Binding-site contacts:
Ligand atom C3 contacts residue ALA704 of chain 1.A at 4.3 Å (hydrophobic).
Ligand atom C3 contacts residue ASN1072 of chain 1.A at 3.8 Å.
Ligand atom C4 contacts residue NAG1 of chain 1.LA at 2.4 Å.
Ligand atom O3 contacts residue NAG1 of chain 1.LA at 3.1 Å (h-bond).
Ligand atom C8 contacts residue GLU1070 of chain 1.A at 2.9 Å.
Ligand atom O5 contacts residue NAG1 of chain 1.LA at 4.5 Å.
Ligand atom C3 contacts residue NAG1 of chain 1.LA at 3.5 Å.
Ligand atom C1 contacts residue ASN1072 of chain 1.A at 1.4 Å.
Ligand atom C5 contacts residue NAG1 of chain 1.LA at 3.4 Å.
Ligand atom C5 contacts residue ASN1072 of chain 1.A at 3.7 Å.
Ligand atom O4 contacts residue ALA704 of chain 1.A at 3.5 Å.
Ligand atom C6 contacts residue NAG1 of chain 1.LA at 3.2 Å.
Ligand atom C1 contacts residue GLN893 of chain 1.B at 4.1 Å.
Ligand atom C4 contacts residue ALA704 of chain 1.A at 3.8 Å (hydrophobic).
Ligand atom C7 contacts residue GLU1070 of chain 1.A at 4.3 Å.
Ligand atom O6 contacts residue ALA704 of chain 1.A at 3.9 Å.
Ligand atom C6 contacts residue ALA704 of chain 1.A at 3.7 Å (hydrophobic).
Ligand atom N2 contacts residue ASN1072 of chain 1.A at 2.8 Å (h-bond).
Ligand atom C2 contacts residue ASN1072 of chain 1.A at 2.5 Å.
Ligand atom C7 contacts residue ASN1072 of chain 1.A at 3.5 Å.
Ligand atom O4 contacts residue NAG1 of chain 1.LA at 1.6 Å.
Ligand atom O5 contacts residue ASN1072 of chain 1.A at 2.4 Å (h-bond).
Ligand atom C5 contacts residue ALA704 of chain 1.A at 3.2 Å (hydrophobic).
Ligand atom O6 contacts residue NAG1 of chain 1.LA at 4.5 Å.
Ligand atom O5 contacts residue ALA704 of chain 1.A at 4.2 Å.
Ligand atom O7 contacts residue ASN1072 of chain 1.A at 3.8 Å.
Ligand atom C4 contacts residue ASN1072 of chain 1.A at 4.2 Å.
Ligand atom C8 contacts residue LYS1071 of chain 1.A at 4.2 Å.

The small molecule below binds the protein below.
Small molecule (SMILES): CC(=O)N[C@@H]1[C@@H](O)[C@H](O)[C@@H](CO)O[C@H]1O

Sequence of chain 1.A:
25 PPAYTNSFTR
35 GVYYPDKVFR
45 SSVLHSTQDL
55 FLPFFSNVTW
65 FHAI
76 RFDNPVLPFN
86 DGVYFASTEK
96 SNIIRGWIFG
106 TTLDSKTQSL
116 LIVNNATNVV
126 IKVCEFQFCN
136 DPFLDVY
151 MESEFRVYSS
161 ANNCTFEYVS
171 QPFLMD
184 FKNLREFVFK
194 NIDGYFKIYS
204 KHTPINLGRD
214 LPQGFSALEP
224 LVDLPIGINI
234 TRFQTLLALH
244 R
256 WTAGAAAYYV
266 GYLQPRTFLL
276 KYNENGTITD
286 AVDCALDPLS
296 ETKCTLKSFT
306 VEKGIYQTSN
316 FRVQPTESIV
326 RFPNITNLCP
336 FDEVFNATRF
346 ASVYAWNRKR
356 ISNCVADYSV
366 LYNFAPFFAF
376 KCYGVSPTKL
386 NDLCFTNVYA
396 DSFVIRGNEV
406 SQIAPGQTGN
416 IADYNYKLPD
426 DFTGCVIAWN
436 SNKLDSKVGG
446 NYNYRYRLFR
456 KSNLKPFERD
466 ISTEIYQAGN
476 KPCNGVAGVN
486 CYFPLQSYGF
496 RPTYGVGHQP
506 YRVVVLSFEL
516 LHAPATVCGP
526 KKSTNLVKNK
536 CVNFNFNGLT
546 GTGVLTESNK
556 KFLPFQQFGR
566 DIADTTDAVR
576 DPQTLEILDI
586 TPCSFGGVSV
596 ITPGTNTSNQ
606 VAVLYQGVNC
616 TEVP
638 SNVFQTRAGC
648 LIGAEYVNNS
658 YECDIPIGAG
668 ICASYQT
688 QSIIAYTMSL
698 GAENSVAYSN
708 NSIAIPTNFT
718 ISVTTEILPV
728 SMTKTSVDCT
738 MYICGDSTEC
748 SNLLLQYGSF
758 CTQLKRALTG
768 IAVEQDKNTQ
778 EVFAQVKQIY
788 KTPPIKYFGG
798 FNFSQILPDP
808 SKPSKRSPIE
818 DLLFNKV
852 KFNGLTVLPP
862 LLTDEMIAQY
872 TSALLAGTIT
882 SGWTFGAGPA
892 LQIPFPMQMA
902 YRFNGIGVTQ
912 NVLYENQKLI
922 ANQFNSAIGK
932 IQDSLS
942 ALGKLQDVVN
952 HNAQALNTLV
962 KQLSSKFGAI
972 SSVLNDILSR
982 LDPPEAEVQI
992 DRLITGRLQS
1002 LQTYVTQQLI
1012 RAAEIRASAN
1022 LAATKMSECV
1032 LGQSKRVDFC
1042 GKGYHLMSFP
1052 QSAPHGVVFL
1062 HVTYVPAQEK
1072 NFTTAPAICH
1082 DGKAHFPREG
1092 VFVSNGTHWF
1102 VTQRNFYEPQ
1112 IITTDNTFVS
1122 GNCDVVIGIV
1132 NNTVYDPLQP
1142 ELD

Sequence of chain 1.B:
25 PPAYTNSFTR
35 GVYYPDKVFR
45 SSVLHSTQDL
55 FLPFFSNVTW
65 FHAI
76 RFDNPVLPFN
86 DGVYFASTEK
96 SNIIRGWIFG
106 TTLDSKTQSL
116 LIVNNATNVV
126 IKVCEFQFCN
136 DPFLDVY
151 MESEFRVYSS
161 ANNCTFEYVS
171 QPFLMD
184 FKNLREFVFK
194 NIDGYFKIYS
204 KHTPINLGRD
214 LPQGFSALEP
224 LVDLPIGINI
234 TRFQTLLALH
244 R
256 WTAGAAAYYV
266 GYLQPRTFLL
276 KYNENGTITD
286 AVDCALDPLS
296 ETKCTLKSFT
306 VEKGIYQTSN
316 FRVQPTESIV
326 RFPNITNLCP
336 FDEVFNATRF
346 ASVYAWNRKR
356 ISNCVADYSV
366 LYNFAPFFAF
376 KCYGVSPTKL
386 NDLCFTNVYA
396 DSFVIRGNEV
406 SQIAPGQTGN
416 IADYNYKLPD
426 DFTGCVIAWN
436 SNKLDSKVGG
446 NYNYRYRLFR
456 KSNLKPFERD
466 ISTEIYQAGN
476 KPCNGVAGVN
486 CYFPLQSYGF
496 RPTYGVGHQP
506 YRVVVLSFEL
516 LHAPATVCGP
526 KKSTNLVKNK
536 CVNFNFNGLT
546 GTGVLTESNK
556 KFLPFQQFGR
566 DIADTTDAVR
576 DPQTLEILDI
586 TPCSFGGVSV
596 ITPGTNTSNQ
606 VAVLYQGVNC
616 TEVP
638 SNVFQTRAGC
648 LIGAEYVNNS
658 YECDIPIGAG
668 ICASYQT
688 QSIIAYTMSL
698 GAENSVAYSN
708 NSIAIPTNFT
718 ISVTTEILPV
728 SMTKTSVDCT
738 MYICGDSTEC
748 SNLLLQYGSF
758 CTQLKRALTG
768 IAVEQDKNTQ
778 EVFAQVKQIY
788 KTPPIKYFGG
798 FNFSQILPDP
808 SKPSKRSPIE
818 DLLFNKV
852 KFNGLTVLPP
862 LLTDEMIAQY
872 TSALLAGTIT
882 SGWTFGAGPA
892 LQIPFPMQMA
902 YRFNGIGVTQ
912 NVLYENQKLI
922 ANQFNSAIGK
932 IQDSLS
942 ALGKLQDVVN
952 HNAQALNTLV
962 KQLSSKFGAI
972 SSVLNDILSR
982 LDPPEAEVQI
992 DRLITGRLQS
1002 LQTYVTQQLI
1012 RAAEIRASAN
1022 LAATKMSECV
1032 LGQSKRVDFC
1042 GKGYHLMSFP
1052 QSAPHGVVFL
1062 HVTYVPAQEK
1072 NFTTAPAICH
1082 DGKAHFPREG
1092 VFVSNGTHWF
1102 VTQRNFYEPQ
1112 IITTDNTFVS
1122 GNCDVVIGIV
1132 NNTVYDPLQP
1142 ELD